Sequence of chain 1.A:
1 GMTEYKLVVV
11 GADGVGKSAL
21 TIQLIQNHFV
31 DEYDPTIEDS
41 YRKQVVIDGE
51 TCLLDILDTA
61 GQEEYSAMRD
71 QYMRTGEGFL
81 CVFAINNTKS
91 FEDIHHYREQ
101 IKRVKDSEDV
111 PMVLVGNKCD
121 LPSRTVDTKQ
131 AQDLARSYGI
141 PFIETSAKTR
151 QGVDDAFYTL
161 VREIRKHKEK

The small molecule below binds the protein below.
Small molecule (SMILES): Nc1nc2c(-c3c(Cl)cc4c(N5C[C@H]6CC[C@@H](C5)N6)nc(OC[C@@]56CCCN5C[C@H](F)C6)nc4c3F)ccc(F)c2s1

Binding-site contacts:
Ligand atom C18 contacts residue GLU63 of chain 1.A at 3.4 Å.
Ligand atom C28 contacts residue GLU63 of chain 1.A at 3.1 Å.
Ligand atom C39 contacts residue ASP13 of chain 1.A at 3.5 Å.
Ligand atom CL42 contacts residue MET73 of chain 1.A at 3.5 Å.
Ligand atom N34 contacts residue GLY61 of chain 1.A at 3.6 Å (h-bond).
Ligand atom F11 contacts residue GLN100 of chain 1.A at 3.4 Å.
Ligand atom C38 contacts residue ASP13 of chain 1.A at 3.4 Å.
Ligand atom N19 contacts residue TYR65 of chain 1.A at 3.5 Å (h-bond).
Ligand atom N1 contacts residue ASP70 of chain 1.A at 2.8 Å (salt-bridge).
Ligand atom O23 contacts residue HIS96 of chain 1.A at 3.1 Å (h-bond).
Ligand atom C24 contacts residue GLU63 of chain 1.A at 3.4 Å.
Ligand atom C18 contacts residue TYR97 of chain 1.A at 3.4 Å (hydrophobic).
Ligand atom N19 contacts residue HIS96 of chain 1.A at 2.7 Å (h-bond).
Ligand atom S10 contacts residue ASP70 of chain 1.A at 3.4 Å (salt-bridge).
Ligand atom C18 contacts residue HIS96 of chain 1.A at 3.4 Å.
Ligand atom CL42 contacts residue ARG69 of chain 1.A at 3.4 Å.
Ligand atom N41 contacts residue ASP13 of chain 1.A at 2.8 Å (salt-bridge).
Ligand atom C40 contacts residue GLY61 of chain 1.A at 3.2 Å.
Ligand atom C30 contacts residue GLU63 of chain 1.A at 3.4 Å.
Ligand atom N29 contacts residue GLU63 of chain 1.A at 2.9 Å (salt-bridge).
Ligand atom F11 contacts residue VAL104 of chain 1.A at 3.2 Å.
Ligand atom N1 contacts residue ARG69 of chain 1.A at 3.5 Å.
Ligand atom C39 contacts residue GLY61 of chain 1.A at 3.4 Å.
Ligand atom N1 contacts residue TYR65 of chain 1.A at 3.3 Å.
Ligand atom O23 contacts residue GLU63 of chain 1.A at 3.2 Å (salt-bridge).
Ligand atom C21 contacts residue TYR97 of chain 1.A at 3.5 Å (hydrophobic).
Ligand atom C27 contacts residue GLU63 of chain 1.A at 3.4 Å.
Ligand atom C36 contacts residue ASP13 of chain 1.A at 3.3 Å.
Ligand atom F22 contacts residue HIS96 of chain 1.A at 3.1 Å.
Ligand atom C37 contacts residue ASP13 of chain 1.A at 3.2 Å.
Ligand atom N17 contacts residue TYR97 of chain 1.A at 3.4 Å (h-bond).
Ligand atom F22 contacts residue TYR65 of chain 1.A at 3.5 Å.
Ligand atom C37 contacts residue GLY11 of chain 1.A at 3.3 Å.
Ligand atom N19 contacts residue TYR97 of chain 1.A at 3.5 Å.
Ligand atom C2 contacts residue ASP70 of chain 1.A at 3.5 Å.
Ligand atom C20 contacts residue TYR97 of chain 1.A at 3.3 Å (hydrophobic).
Ligand atom C35 contacts residue GLY61 of chain 1.A at 3.4 Å.
Ligand atom F11 contacts residue ILE101 of chain 1.A at 3.5 Å.
Ligand atom N1 contacts residue GLU64 of chain 1.A at 2.9 Å (salt-bridge).
Ligand atom N41 contacts residue GLY61 of chain 1.A at 2.8 Å (h-bond).